Binding-site contacts:
Ligand atom C2 contacts residue ASN527 of chain 1.E at 2.3 Å.
Ligand atom C5 contacts residue ASN527 of chain 1.E at 3.5 Å.
Ligand atom C1 contacts residue ASN527 of chain 1.E at 1.2 Å.
Ligand atom C3 contacts residue ASN527 of chain 1.E at 3.6 Å.
Ligand atom O5 contacts residue ASN527 of chain 1.E at 2.2 Å (h-bond).
Ligand atom N2 contacts residue ASN527 of chain 1.E at 2.8 Å (h-bond).
Ligand atom O7 contacts residue ASN527 of chain 1.E at 4.2 Å.
Ligand atom O6 contacts residue ASN527 of chain 1.E at 4.4 Å.
Ligand atom C4 contacts residue ASN527 of chain 1.E at 4.0 Å.
Ligand atom C7 contacts residue ASN527 of chain 1.E at 3.7 Å.

Sequence of chain 1.E:
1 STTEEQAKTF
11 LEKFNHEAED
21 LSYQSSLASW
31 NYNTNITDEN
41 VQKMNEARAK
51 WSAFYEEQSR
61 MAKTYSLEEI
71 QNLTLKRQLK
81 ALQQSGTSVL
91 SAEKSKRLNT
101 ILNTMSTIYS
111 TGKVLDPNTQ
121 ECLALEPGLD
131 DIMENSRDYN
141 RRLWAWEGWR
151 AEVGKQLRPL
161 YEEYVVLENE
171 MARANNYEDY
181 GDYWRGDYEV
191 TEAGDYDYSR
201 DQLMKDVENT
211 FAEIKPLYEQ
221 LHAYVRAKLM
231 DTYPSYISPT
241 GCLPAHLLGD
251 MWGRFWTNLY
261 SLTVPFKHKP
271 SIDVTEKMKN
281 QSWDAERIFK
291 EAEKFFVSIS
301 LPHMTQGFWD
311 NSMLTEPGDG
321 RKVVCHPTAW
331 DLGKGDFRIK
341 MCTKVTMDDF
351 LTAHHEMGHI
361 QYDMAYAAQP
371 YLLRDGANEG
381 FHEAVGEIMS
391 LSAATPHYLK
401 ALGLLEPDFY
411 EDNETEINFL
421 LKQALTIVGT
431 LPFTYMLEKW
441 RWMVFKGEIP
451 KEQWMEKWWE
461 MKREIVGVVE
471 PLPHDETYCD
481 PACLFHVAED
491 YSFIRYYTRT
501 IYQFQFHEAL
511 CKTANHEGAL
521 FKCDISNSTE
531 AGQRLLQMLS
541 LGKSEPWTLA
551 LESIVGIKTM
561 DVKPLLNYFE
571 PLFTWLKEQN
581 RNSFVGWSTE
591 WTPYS

A small-molecule ligand and the protein it binds are described below.
Small molecule (SMILES): CC(=O)N[C@@H]1[C@@H](O)[C@H](O)[C@@H](CO)O[C@H]1O